Sequence of chain 1.B:
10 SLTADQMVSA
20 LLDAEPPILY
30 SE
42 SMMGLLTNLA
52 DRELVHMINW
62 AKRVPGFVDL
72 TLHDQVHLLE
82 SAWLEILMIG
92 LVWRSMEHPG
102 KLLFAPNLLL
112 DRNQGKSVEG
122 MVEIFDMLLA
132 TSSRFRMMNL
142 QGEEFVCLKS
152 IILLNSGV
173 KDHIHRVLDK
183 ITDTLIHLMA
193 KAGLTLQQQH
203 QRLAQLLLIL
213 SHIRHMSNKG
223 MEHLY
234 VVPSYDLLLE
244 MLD

Binding-site contacts:
Ligand atom C14 contacts residue MET122 of chain 1.B at 3.4 Å (hydrophobic).
Ligand atom C1 contacts residue LEU47 of chain 1.B at 3.5 Å (hydrophobic).
Ligand atom O3 contacts residue LEU226 of chain 1.B at 3.8 Å.
Ligand atom C14 contacts residue PHE126 of chain 1.B at 3.7 Å (hydrophobic).
Ligand atom C19 contacts residue ALA51 of chain 1.B at 3.5 Å (hydrophobic).
Ligand atom C20 contacts residue ALA51 of chain 1.B at 3.8 Å (hydrophobic).
Ligand atom C2 contacts residue GLU54 of chain 1.B at 3.0 Å.
Ligand atom N2 contacts residue VAL234 of chain 1.B at 3.6 Å (h-bond).
Ligand atom O2 contacts residue LEU88 of chain 1.B at 3.9 Å.
Ligand atom C15 contacts residue MET122 of chain 1.B at 3.6 Å (hydrophobic).
Ligand atom C1 contacts residue ALA51 of chain 1.B at 3.7 Å (hydrophobic).
Ligand atom C26 contacts residue VAL234 of chain 1.B at 3.8 Å (hydrophobic).
Ligand atom C27 contacts residue MET89 of chain 1.B at 3.6 Å (hydrophobic).
Ligand atom C27 contacts residue LEU85 of chain 1.B at 3.6 Å (hydrophobic).
Ligand atom C14 contacts residue ILE125 of chain 1.B at 3.5 Å (hydrophobic).
Ligand atom O2 contacts residue GLU54 of chain 1.B at 2.6 Å (salt-bridge).
Ligand atom C28 contacts residue MET89 of chain 1.B at 3.5 Å (hydrophobic).
Ligand atom C25 contacts residue ASP52 of chain 1.B at 3.5 Å.
Ligand atom O1 contacts residue LEU47 of chain 1.B at 3.1 Å.
Ligand atom C19 contacts residue TRP84 of chain 1.B at 3.8 Å (hydrophobic).
Ligand atom C18 contacts residue ALA51 of chain 1.B at 3.6 Å (hydrophobic).
Ligand atom C3 contacts residue GLU54 of chain 1.B at 3.1 Å.
Ligand atom C25 contacts residue VAL234 of chain 1.B at 3.4 Å (hydrophobic).
Ligand atom C2 contacts residue LEU50 of chain 1.B at 3.9 Å (hydrophobic).
Ligand atom C12 contacts residue PHE105 of chain 1.B at 3.6 Å (hydrophobic).
Ligand atom C22 contacts residue LEU47 of chain 1.B at 3.9 Å (hydrophobic).
Ligand atom C21 contacts residue LEU226 of chain 1.B at 3.9 Å (hydrophobic).
Ligand atom C24 contacts residue VAL234 of chain 1.B at 3.1 Å (hydrophobic).
Ligand atom C26 contacts residue ASP52 of chain 1.B at 3.3 Å.
Ligand atom O3 contacts residue TRP84 of chain 1.B at 3.6 Å.
Ligand atom C15 contacts residue HIS225 of chain 1.B at 3.9 Å.
Ligand atom N2 contacts residue ASP52 of chain 1.B at 2.9 Å (salt-bridge).
Ligand atom C15 contacts residue ILE125 of chain 1.B at 3.9 Å (hydrophobic).
Ligand atom C13 contacts residue LEU129 of chain 1.B at 3.9 Å (hydrophobic).
Ligand atom C21 contacts residue THR48 of chain 1.B at 3.8 Å.
Ligand atom C4 contacts residue LEU88 of chain 1.B at 3.8 Å (hydrophobic).
Ligand atom O2 contacts residue ARG95 of chain 1.B at 3.0 Å (salt-bridge).
Ligand atom C16 contacts residue HIS225 of chain 1.B at 3.9 Å.
Ligand atom C20 contacts residue LEU226 of chain 1.B at 3.7 Å (hydrophobic).
Ligand atom C26 contacts residue TRP84 of chain 1.B at 3.6 Å (hydrophobic).

The protein below binds the small molecule below.
Small molecule (SMILES): CN(C)CCOc1ccc([C@@H]2c3ccc(O)cc3CC3(CC3)N2C(=O)c2ccccc2)cc1